Sequence of chain 1.B:
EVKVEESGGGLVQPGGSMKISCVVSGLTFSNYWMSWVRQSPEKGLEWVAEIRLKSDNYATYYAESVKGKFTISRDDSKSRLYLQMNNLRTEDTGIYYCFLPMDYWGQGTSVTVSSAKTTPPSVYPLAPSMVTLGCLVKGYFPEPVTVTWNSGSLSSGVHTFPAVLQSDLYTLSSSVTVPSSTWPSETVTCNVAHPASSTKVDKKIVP

Binding-site contacts:
Ligand atom CG contacts residue GLU98 of chain 1.A at 3.7 Å.
Ligand atom N contacts residue TRP33 of chain 1.B at 3.8 Å.
Ligand atom CD2 contacts residue TRP33 of chain 1.B at 3.7 Å (hydrophobic).
Ligand atom CD1 contacts residue TRP33 of chain 1.B at 3.5 Å (hydrophobic).
Ligand atom CD2 contacts residue GLU98 of chain 1.A at 3.6 Å.
Ligand atom CE1 contacts residue ASN31 of chain 1.B at 3.5 Å.
Ligand atom CE3 contacts residue TRP33 of chain 1.B at 3.6 Å (hydrophobic).
Ligand atom CD1 contacts residue ASP33 of chain 1.A at 3.5 Å.
Ligand atom CB contacts residue GLU98 of chain 1.A at 3.9 Å.
Ligand atom CG contacts residue TRP33 of chain 1.B at 3.6 Å (hydrophobic).
Ligand atom CD2 contacts residue ASN96 of chain 1.A at 3.4 Å.
Ligand atom CB contacts residue TRP33 of chain 1.B at 3.7 Å (hydrophobic).
Ligand atom CZ contacts residue ARG101 of chain 1.A at 3.9 Å.
Ligand atom CZ contacts residue ASN96 of chain 1.A at 3.3 Å.
Ligand atom CE2 contacts residue TRP33 of chain 1.B at 3.9 Å (hydrophobic).
Ligand atom CE2 contacts residue ASN96 of chain 1.A at 3.3 Å.
Ligand atom CE1 contacts residue TRP33 of chain 1.B at 3.7 Å (hydrophobic).
Ligand atom OH contacts residue TYR32 of chain 1.B at 3.3 Å.
Ligand atom OH contacts residue ASN96 of chain 1.A at 2.5 Å (h-bond).
Ligand atom CD1 contacts residue ARG52 of chain 1.B at 3.9 Å.
Ligand atom CB contacts residue VAL97 of chain 1.A at 3.8 Å (hydrophobic).
Ligand atom CZ2 contacts residue ASN96 of chain 1.A at 3.4 Å.
Ligand atom OD2 contacts residue ARG52 of chain 1.B at 3.1 Å (salt-bridge).
Ligand atom CD2 contacts residue ASN96 of chain 1.A at 3.6 Å.
Ligand atom CB contacts residue HIS31 of chain 1.A at 3.9 Å.
Ligand atom OH contacts residue TRP33 of chain 1.B at 3.1 Å (h-bond).
Ligand atom CE2 contacts residue ASN96 of chain 1.A at 3.2 Å.
Ligand atom CZ contacts residue TRP33 of chain 1.B at 3.7 Å (hydrophobic).
Ligand atom CD1 contacts residue HIS31 of chain 1.A at 3.4 Å.
Ligand atom CZ3 contacts residue PRO101 of chain 1.B at 3.8 Å (hydrophobic).
Ligand atom CB contacts residue ARG52 of chain 1.B at 3.6 Å.
Ligand atom CD1 contacts residue TYR37 of chain 1.A at 3.5 Å (hydrophobic).
Ligand atom NE1 contacts residue ASN96 of chain 1.A at 3.5 Å (h-bond).
Ligand atom CD1 contacts residue HIS31 of chain 1.A at 3.7 Å.
Ligand atom OH contacts residue ARG101 of chain 1.A at 2.9 Å (salt-bridge).
Ligand atom CG1 contacts residue TYR37 of chain 1.A at 3.6 Å (hydrophobic).
Ligand atom CH2 contacts residue PRO101 of chain 1.B at 3.5 Å (hydrophobic).
Ligand atom CD2 contacts residue VAL97 of chain 1.A at 3.5 Å (hydrophobic).
Ligand atom CA contacts residue TRP33 of chain 1.B at 3.8 Å (hydrophobic).
Ligand atom CG contacts residue ARG52 of chain 1.B at 3.7 Å.

Sequence of chain 1.A:
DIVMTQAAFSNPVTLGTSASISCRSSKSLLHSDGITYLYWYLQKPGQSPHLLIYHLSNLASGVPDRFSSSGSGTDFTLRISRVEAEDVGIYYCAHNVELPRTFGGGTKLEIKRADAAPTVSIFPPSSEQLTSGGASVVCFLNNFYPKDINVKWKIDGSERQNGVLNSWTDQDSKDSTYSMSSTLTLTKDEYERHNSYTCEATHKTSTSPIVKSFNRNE

This small molecule binds to this protein.
Small molecule (SMILES): CC[C@H](C)[C@H](NC(=O)[C@H](CC1=c2ccccc2=NC1)NC(=O)[C@H](CC(=O)O)NC(=O)[C@H](CCC(=O)O)NC(=O)[C@H](CC(C)C)NC(=O)[C@@H](N)Cc1ccc(O)cc1)C(=O)N[C@@H](CCCCN)C(=O)N[C@@H](Cc1ccc(O)cc1)C(=O)N[C@@H](CC(N)=O)C(=O)N[C@@H](CC(N)=O)C(=O)N[C@H](C=O)CCC(N)=O